Sequence of chain 2.D:
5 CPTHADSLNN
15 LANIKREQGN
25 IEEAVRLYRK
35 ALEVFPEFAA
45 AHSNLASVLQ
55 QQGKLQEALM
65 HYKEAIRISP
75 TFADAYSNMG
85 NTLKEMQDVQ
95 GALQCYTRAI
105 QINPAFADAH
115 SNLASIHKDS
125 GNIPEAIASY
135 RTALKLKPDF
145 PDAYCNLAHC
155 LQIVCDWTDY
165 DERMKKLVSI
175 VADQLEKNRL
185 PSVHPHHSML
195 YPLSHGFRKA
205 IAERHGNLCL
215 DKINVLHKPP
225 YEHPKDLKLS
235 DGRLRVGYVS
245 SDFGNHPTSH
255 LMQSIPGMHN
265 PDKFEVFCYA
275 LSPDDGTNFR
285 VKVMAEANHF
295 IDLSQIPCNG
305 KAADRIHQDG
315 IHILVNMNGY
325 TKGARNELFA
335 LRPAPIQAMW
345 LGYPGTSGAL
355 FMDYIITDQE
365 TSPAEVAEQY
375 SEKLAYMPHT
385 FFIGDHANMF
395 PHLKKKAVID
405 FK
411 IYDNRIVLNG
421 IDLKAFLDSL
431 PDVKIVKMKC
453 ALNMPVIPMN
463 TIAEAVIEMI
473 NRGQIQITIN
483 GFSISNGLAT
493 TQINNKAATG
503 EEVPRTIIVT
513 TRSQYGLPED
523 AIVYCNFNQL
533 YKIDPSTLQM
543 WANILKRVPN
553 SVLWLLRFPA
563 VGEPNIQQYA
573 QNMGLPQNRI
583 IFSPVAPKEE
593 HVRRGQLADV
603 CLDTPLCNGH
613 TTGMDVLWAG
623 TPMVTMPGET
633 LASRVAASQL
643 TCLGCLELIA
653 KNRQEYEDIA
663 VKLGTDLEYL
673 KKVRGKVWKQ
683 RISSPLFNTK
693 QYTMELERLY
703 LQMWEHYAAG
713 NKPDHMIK

The protein below binds the small molecule below.
Small molecule (SMILES): CC(=O)N[C@@H]1[C@@H](O)[C@H](O)[C@@H](CO)S[C@@H]1OP(=O)(O)OP(=O)(O)OC[C@H]1O[C@@H](n2ccc(=O)[nH]c2=O)[C@H](O)[C@@H]1O

Sequence of chain 4.D:
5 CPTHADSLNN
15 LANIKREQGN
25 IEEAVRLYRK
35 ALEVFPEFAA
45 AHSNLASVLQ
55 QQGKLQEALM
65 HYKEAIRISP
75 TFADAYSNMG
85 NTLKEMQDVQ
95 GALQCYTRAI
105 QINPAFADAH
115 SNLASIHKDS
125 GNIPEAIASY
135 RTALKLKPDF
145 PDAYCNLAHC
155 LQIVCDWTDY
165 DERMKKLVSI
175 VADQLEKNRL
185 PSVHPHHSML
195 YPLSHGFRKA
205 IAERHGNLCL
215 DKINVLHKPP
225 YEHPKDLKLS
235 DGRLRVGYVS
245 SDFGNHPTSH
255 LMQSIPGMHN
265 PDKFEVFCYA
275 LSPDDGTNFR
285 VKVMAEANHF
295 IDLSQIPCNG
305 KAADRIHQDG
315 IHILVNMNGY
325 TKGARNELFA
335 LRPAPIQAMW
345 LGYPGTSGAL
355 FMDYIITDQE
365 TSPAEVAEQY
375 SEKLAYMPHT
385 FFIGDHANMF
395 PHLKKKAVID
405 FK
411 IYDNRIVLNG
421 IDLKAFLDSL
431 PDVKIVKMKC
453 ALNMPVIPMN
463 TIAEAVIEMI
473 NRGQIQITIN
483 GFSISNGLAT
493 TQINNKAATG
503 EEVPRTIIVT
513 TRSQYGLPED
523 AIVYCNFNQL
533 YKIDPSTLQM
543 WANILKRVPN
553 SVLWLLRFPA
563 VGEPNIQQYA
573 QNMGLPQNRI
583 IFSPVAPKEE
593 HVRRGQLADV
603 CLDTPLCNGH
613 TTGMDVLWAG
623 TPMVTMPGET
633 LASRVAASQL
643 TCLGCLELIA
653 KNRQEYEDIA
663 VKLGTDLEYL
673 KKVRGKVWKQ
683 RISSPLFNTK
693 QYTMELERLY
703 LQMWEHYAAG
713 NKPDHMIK

Binding-site contacts:
Ligand atom C5' contacts residue THR613 of chain 2.D at 3.3 Å.
Ligand atom N2' contacts residue HIS612 of chain 2.D at 2.9 Å (h-bond).
Ligand atom N1 contacts residue HIS593 of chain 2.D at 3.5 Å.
Ligand atom C6' contacts residue THR252 of chain 2.D at 3.3 Å.
Ligand atom O2' contacts residue LYS590 of chain 2.D at 2.5 Å (salt-bridge).
Ligand atom C5 contacts residue HIS593 of chain 2.D at 3.3 Å.
Ligand atom O2' contacts residue HIS593 of chain 2.D at 3.1 Å.
Ligand atom O1' contacts residue THR613 of chain 2.D at 3.0 Å (h-bond).
Ligand atom O1B contacts residue LYS534 of chain 2.D at 2.9 Å (salt-bridge).
Ligand atom O4 contacts residue ALA588 of chain 2.D at 3.1 Å (h-bond).
Ligand atom C2B contacts residue LYS590 of chain 2.D at 3.5 Å.
Ligand atom O2' contacts residue ASP617 of chain 2.D at 2.7 Å (salt-bridge).
Ligand atom O6' contacts residue THR252 of chain 2.D at 2.5 Å (h-bond).
Ligand atom C3' contacts residue HIS612 of chain 2.D at 3.4 Å.
Ligand atom O3' contacts residue HIS612 of chain 2.D at 3.1 Å (h-bond).
Ligand atom C4 contacts residue HIS593 of chain 2.D at 3.3 Å.
Ligand atom O2A contacts residue GLN531 of chain 2.D at 2.7 Å (h-bond).
Ligand atom O4' contacts residue PHE386 of chain 2.D at 3.4 Å.
Ligand atom C6 contacts residue HIS593 of chain 2.D at 3.5 Å.
Ligand atom O7' contacts residue HIS190 of chain 2.D at 2.9 Å (h-bond).
Ligand atom O4 contacts residue LEU558 of chain 2.D at 3.4 Å.
Ligand atom O2B contacts residue THR614 of chain 2.D at 3.3 Å (h-bond).
Ligand atom O2 contacts residue ALA588 of chain 2.D at 3.4 Å (h-bond).
Ligand atom N3 contacts residue VAL587 of chain 2.D at 3.5 Å.
Ligand atom C4 contacts residue VAL587 of chain 2.D at 3.5 Å (hydrophobic).
Ligand atom O3B contacts residue LYS590 of chain 2.D at 2.6 Å (salt-bridge).
Ligand atom O3' contacts residue PRO348 of chain 2.D at 3.4 Å.
Ligand atom N3 contacts residue HIS593 of chain 2.D at 3.3 Å.
Ligand atom C8' contacts residue CYS609 of chain 2.D at 3.5 Å (hydrophobic).
Ligand atom O4 contacts residue ARG596 of chain 2.D at 3.0 Å (salt-bridge).
Ligand atom PA contacts residue GLN531 of chain 2.D at 3.6 Å.
Ligand atom N3 contacts residue ALA588 of chain 2.D at 2.8 Å (h-bond).
Ligand atom C6' contacts residue LEU255 of chain 2.D at 3.6 Å (hydrophobic).
Ligand atom O2B contacts residue THR613 of chain 2.D at 2.5 Å (h-bond).
Ligand atom C2B contacts residue ASP617 of chain 2.D at 3.5 Å.
Ligand atom O4' contacts residue LEU345 of chain 2.D at 2.7 Å (h-bond).
Ligand atom O2B contacts residue HIS612 of chain 2.D at 3.0 Å (h-bond).
Ligand atom O4 contacts residue VAL587 of chain 2.D at 3.5 Å.
Ligand atom C2 contacts residue ALA588 of chain 2.D at 3.5 Å (hydrophobic).
Ligand atom C4' contacts residue LEU345 of chain 2.D at 3.6 Å (hydrophobic).